The small molecule below binds the protein below.
Small molecule (SMILES): O=[N+]([O-])c1ccc(O[C@@H]2O[C@@H](CO)[C@H](O)[C@H]2O)cc1

Binding-site contacts:
Ligand atom C4 contacts residue CYS159 of chain 1.A at 3.8 Å (hydrophobic).
Ligand atom C5 contacts residue LEU207 of chain 1.A at 3.9 Å (hydrophobic).
Ligand atom C5 contacts residue ASN206 of chain 1.A at 3.7 Å.
Ligand atom C2' contacts residue SER282 of chain 1.A at 3.7 Å.
Ligand atom O5 contacts residue ASN206 of chain 1.A at 3.0 Å (h-bond).
Ligand atom O3 contacts residue ASP202 of chain 1.A at 2.5 Å (salt-bridge).
Ligand atom O4 contacts residue GLN204 of chain 1.A at 3.4 Å (h-bond).
Ligand atom C2' contacts residue PHE92 of chain 1.A at 3.9 Å (hydrophobic).
Ligand atom C3 contacts residue GLN204 of chain 1.A at 3.7 Å.
Ligand atom C6' contacts residue TRP189 of chain 1.A at 3.9 Å (hydrophobic).
Ligand atom O2 contacts residue GLY279 of chain 1.A at 3.3 Å (h-bond).
Ligand atom O1 contacts residue SER282 of chain 1.A at 3.7 Å.
Ligand atom C1' contacts residue ASP280 of chain 1.A at 3.3 Å.
Ligand atom C2 contacts residue ASP280 of chain 1.A at 3.5 Å.
Ligand atom O5 contacts residue GLN204 of chain 1.A at 3.4 Å.
Ligand atom C4 contacts residue ASP202 of chain 1.A at 3.9 Å.
Ligand atom O2 contacts residue MET178 of chain 1.A at 3.9 Å.
Ligand atom C5 contacts residue ASP202 of chain 1.A at 3.4 Å.
Ligand atom O1 contacts residue ASP280 of chain 1.A at 3.1 Å (salt-bridge).
Ligand atom C3 contacts residue ASP202 of chain 1.A at 3.3 Å.
Ligand atom C5 contacts residue ASN205 of chain 1.A at 3.9 Å.
Ligand atom C1 contacts residue ASP280 of chain 1.A at 3.7 Å.
Ligand atom O5 contacts residue ASP202 of chain 1.A at 2.6 Å (salt-bridge).
Ligand atom C1 contacts residue GLN204 of chain 1.A at 3.0 Å.
Ligand atom C2' contacts residue ASP280 of chain 1.A at 3.3 Å.
Ligand atom O3 contacts residue GLY278 of chain 1.A at 3.3 Å.
Ligand atom C5 contacts residue TRP189 of chain 1.A at 3.9 Å (hydrophobic).
Ligand atom O5 contacts residue ASN205 of chain 1.A at 2.8 Å (h-bond).
Ligand atom O3 contacts residue MET178 of chain 1.A at 3.7 Å.
Ligand atom O3 contacts residue GLY279 of chain 1.A at 3.4 Å (h-bond).
Ligand atom O3 contacts residue CYS159 of chain 1.A at 3.8 Å.
Ligand atom O2 contacts residue ASP280 of chain 1.A at 3.0 Å (salt-bridge).
Ligand atom O3 contacts residue CYS160 of chain 1.A at 3.8 Å.
Ligand atom C3 contacts residue MET178 of chain 1.A at 3.8 Å (hydrophobic).
Ligand atom C2 contacts residue GLN204 of chain 1.A at 3.3 Å.
Ligand atom C2 contacts residue GLY279 of chain 1.A at 4.0 Å.
Ligand atom O2 contacts residue GLN204 of chain 1.A at 2.8 Å (h-bond).
Ligand atom O3 contacts residue ASP162 of chain 1.A at 3.9 Å.
Ligand atom O4 contacts residue ASN205 of chain 1.A at 3.6 Å (h-bond).
Ligand atom O4 contacts residue TRP189 of chain 1.A at 3.8 Å.

Sequence of chain 1.A:
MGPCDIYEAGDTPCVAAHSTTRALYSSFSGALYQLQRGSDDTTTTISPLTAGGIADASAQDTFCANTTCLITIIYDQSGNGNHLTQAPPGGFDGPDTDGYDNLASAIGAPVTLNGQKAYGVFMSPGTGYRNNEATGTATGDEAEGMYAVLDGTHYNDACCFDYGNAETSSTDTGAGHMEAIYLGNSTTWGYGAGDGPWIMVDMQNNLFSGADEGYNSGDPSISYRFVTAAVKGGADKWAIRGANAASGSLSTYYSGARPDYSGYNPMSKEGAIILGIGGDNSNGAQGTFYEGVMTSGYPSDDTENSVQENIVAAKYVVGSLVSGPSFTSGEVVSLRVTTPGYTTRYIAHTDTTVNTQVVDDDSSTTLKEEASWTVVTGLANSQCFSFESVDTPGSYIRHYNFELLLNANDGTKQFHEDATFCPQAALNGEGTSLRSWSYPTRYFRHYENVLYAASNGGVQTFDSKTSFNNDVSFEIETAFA